Sequence of chain 1.D:
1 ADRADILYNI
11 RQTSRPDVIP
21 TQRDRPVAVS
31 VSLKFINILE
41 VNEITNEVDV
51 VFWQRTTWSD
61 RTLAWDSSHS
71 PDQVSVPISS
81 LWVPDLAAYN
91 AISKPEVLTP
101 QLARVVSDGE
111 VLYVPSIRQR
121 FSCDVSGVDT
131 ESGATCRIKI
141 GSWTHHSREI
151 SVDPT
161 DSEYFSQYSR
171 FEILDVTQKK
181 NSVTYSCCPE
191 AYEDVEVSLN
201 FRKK

Binding-site contacts:
Ligand atom N3 contacts residue VAL114 of chain 1.D at 3.8 Å.
Ligand atom F1 contacts residue THR57 of chain 1.D at 3.5 Å.
Ligand atom N1 contacts residue TYR185 of chain 1.C at 3.5 Å.
Ligand atom C11 contacts residue TRP143 of chain 1.C at 3.4 Å (hydrophobic).
Ligand atom C1 contacts residue THR57 of chain 1.D at 3.7 Å.
Ligand atom C4 contacts residue ARG55 of chain 1.D at 3.7 Å.
Ligand atom F3 contacts residue LEU112 of chain 1.D at 3.8 Å.
Ligand atom C7 contacts residue ARG55 of chain 1.D at 3.9 Å.
Ligand atom N4 contacts residue ARG104 of chain 1.D at 3.1 Å.
Ligand atom C13 contacts residue TRP143 of chain 1.C at 3.3 Å (hydrophobic).
Ligand atom C6 contacts residue CYS187 of chain 1.C at 3.8 Å (hydrophobic).
Ligand atom C2 contacts residue ARG55 of chain 1.D at 3.9 Å.
Ligand atom N3 contacts residue TRP143 of chain 1.C at 3.9 Å.
Ligand atom C13 contacts residue TYR185 of chain 1.C at 3.4 Å (hydrophobic).
Ligand atom C17 contacts residue TRP143 of chain 1.C at 3.6 Å (hydrophobic).
Ligand atom C12 contacts residue TYR185 of chain 1.C at 3.0 Å (hydrophobic).
Ligand atom C18 contacts residue TRP143 of chain 1.C at 3.3 Å (hydrophobic).
Ligand atom C19 contacts residue LEU112 of chain 1.D at 3.4 Å (hydrophobic).
Ligand atom F2 contacts residue THR57 of chain 1.D at 3.5 Å.
Ligand atom N4 contacts residue LEU112 of chain 1.D at 3.5 Å (h-bond).
Ligand atom F2 contacts residue ARG55 of chain 1.D at 3.6 Å.
Ligand atom C5 contacts residue TYR185 of chain 1.C at 3.9 Å (hydrophobic).
Ligand atom C9 contacts residue ARG55 of chain 1.D at 3.8 Å.
Ligand atom C5 contacts residue ARG55 of chain 1.D at 3.5 Å.
Ligand atom C19 contacts residue THR144 of chain 1.C at 3.8 Å.
Ligand atom C16 contacts residue TYR192 of chain 1.C at 3.5 Å (hydrophobic).
Ligand atom C20 contacts residue ARG104 of chain 1.D at 3.5 Å.
Ligand atom N3 contacts residue THR144 of chain 1.C at 3.6 Å.
Ligand atom C14 contacts residue TYR185 of chain 1.C at 3.6 Å (hydrophobic).
Ligand atom C6 contacts residue ARG55 of chain 1.D at 3.6 Å.
Ligand atom C12 contacts residue TRP143 of chain 1.C at 3.5 Å (hydrophobic).
Ligand atom C16 contacts residue TRP143 of chain 1.C at 3.5 Å (hydrophobic).
Ligand atom F3 contacts residue THR57 of chain 1.D at 3.3 Å.
Ligand atom N2 contacts residue TYR185 of chain 1.C at 3.9 Å.
Ligand atom C10 contacts residue TYR185 of chain 1.C at 3.5 Å (hydrophobic).
Ligand atom C10 contacts residue TRP53 of chain 1.D at 3.6 Å (hydrophobic).
Ligand atom O2 contacts residue ARG55 of chain 1.D at 2.8 Å (salt-bridge).
Ligand atom C3 contacts residue VAL114 of chain 1.D at 3.9 Å (hydrophobic).
Ligand atom C11 contacts residue TYR185 of chain 1.C at 3.1 Å (hydrophobic).
Ligand atom C11 contacts residue TRP53 of chain 1.D at 3.9 Å (hydrophobic).

This small molecule binds to this protein.
Small molecule (SMILES): O=c1c(-c2cccc(C(F)(F)F)c2)c([O-])[n+](Cc2cncnc2)c2ccccn12

Sequence of chain 1.C:
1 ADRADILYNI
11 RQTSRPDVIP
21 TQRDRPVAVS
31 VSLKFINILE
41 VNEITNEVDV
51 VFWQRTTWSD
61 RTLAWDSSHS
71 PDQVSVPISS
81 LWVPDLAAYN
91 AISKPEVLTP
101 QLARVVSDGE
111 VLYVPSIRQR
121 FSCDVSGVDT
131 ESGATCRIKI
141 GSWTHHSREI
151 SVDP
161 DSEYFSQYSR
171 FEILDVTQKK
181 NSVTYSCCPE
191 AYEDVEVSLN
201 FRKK